Sequence of chain 1.A:
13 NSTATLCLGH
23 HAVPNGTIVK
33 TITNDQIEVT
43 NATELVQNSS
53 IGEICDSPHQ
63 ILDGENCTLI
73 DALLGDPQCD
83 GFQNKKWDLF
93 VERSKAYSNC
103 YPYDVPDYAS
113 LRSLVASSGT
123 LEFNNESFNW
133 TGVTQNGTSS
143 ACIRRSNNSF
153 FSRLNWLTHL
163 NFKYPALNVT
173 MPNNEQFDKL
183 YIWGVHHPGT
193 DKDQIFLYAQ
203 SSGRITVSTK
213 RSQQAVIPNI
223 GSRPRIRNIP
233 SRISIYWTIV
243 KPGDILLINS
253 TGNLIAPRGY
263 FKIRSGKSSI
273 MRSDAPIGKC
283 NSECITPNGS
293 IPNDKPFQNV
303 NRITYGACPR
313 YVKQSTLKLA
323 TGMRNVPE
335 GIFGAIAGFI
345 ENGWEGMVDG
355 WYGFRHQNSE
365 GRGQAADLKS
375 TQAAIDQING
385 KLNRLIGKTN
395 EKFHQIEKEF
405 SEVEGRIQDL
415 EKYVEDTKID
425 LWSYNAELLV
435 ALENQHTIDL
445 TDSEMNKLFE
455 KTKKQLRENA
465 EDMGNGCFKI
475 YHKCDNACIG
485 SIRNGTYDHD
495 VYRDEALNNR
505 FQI

Binding-site contacts:
Ligand atom N2 contacts residue VAL302 of chain 1.A at 3.4 Å (h-bond).
Ligand atom C6 contacts residue ASN303 of chain 1.A at 4.5 Å.
Ligand atom O6 contacts residue GLU403 of chain 1.A at 3.5 Å (salt-bridge).
Ligand atom C8 contacts residue ASN290 of chain 1.A at 4.5 Å.
Ligand atom O7 contacts residue ASN290 of chain 1.A at 3.0 Å (h-bond).
Ligand atom C3 contacts residue VAL302 of chain 1.A at 4.0 Å (hydrophobic).
Ligand atom O5 contacts residue VAL302 of chain 1.A at 4.4 Å.
Ligand atom C1 contacts residue ASN303 of chain 1.A at 3.9 Å.
Ligand atom C7 contacts residue VAL302 of chain 1.A at 4.3 Å (hydrophobic).
Ligand atom C1 contacts residue ASN290 of chain 1.A at 1.4 Å.
Ligand atom C8 contacts residue ASN50 of chain 1.A at 3.4 Å.
Ligand atom C2 contacts residue ASN290 of chain 1.A at 2.3 Å.
Ligand atom C5 contacts residue ASN303 of chain 1.A at 3.9 Å.
Ligand atom C8 contacts residue VAL302 of chain 1.A at 4.2 Å (hydrophobic).
Ligand atom C3 contacts residue ASN290 of chain 1.A at 3.7 Å.
Ligand atom O5 contacts residue ASN303 of chain 1.A at 3.6 Å (h-bond).
Ligand atom O6 contacts residue ASN303 of chain 1.A at 3.7 Å.
Ligand atom O5 contacts residue ASN290 of chain 1.A at 2.4 Å (h-bond).
Ligand atom N2 contacts residue ASN290 of chain 1.A at 2.8 Å (h-bond).
Ligand atom C5 contacts residue ASN290 of chain 1.A at 3.7 Å.
Ligand atom C1 contacts residue VAL302 of chain 1.A at 3.4 Å (hydrophobic).
Ligand atom C2 contacts residue VAL302 of chain 1.A at 3.8 Å (hydrophobic).
Ligand atom C4 contacts residue ASN290 of chain 1.A at 4.2 Å.
Ligand atom C7 contacts residue ASN290 of chain 1.A at 3.2 Å.

A protein and the small-molecule ligand that binds it are described below.
Small molecule (SMILES): CC(=O)N[C@@H]1[C@@H](O)[C@H](O)[C@@H](CO)O[C@H]1O